Sequence of chain 1.A:
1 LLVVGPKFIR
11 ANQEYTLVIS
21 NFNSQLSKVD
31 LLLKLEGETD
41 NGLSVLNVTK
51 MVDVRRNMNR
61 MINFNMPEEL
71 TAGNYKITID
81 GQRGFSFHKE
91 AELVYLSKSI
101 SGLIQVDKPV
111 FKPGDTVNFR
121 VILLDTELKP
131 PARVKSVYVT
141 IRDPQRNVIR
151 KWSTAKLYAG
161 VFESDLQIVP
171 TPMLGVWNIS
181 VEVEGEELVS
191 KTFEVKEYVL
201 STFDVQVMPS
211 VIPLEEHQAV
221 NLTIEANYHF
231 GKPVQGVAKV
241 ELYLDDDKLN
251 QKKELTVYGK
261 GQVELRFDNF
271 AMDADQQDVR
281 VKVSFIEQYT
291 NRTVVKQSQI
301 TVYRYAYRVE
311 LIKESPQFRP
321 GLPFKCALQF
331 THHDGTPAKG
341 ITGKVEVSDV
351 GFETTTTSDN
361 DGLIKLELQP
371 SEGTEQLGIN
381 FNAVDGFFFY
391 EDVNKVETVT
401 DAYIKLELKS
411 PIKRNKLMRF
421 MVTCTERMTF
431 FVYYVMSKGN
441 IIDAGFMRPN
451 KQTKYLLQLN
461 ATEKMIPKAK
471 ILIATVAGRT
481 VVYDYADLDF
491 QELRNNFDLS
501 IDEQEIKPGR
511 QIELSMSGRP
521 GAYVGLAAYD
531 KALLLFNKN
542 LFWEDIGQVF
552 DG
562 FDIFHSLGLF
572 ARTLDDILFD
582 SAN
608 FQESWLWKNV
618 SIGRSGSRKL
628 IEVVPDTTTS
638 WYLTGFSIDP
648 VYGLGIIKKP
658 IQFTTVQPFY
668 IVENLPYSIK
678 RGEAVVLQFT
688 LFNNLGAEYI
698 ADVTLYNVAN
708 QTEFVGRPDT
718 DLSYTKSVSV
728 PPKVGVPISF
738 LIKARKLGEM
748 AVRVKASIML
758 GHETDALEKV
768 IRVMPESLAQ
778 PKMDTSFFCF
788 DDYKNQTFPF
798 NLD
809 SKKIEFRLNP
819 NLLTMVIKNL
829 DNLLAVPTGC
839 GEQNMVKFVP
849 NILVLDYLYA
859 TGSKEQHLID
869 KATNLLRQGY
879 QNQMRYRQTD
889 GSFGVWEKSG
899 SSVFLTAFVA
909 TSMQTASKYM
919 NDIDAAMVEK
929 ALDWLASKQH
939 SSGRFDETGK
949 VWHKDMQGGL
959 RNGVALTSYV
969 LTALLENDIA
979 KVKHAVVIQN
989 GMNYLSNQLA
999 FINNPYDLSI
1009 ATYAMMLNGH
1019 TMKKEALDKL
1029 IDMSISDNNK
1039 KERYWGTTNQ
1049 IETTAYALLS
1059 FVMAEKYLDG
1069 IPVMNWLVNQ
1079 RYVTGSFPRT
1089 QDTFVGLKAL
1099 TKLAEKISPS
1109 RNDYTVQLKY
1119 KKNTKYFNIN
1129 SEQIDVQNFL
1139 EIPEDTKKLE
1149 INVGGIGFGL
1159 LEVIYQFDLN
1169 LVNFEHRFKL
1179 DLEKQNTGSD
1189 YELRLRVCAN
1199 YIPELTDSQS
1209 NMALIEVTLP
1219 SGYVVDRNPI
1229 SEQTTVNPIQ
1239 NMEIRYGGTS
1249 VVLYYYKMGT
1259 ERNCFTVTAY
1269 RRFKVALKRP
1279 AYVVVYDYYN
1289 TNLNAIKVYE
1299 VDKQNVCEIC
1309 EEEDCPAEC

This small molecule binds to this protein.
Small molecule (SMILES): CC(=O)N[C@@H]1[C@@H](O)[C@H](O)[C@@H](CO)O[C@H]1O

Binding-site contacts:
Ligand atom C2 contacts residue ASN792 of chain 1.A at 2.5 Å.
Ligand atom O7 contacts residue ASN792 of chain 1.A at 3.8 Å.
Ligand atom N2 contacts residue TYR790 of chain 1.A at 4.4 Å.
Ligand atom C5 contacts residue ASN792 of chain 1.A at 3.6 Å.
Ligand atom C7 contacts residue ASN792 of chain 1.A at 3.9 Å.
Ligand atom C3 contacts residue ASN792 of chain 1.A at 3.8 Å.
Ligand atom C4 contacts residue ASN792 of chain 1.A at 4.2 Å.
Ligand atom N2 contacts residue ASN792 of chain 1.A at 3.4 Å (h-bond).
Ligand atom C8 contacts residue TYR790 of chain 1.A at 3.6 Å (hydrophobic).
Ligand atom O3 contacts residue ASN792 of chain 1.A at 4.4 Å.
Ligand atom C1 contacts residue ASN792 of chain 1.A at 1.4 Å.
Ligand atom O5 contacts residue ASN792 of chain 1.A at 2.3 Å (h-bond).
Ligand atom C7 contacts residue TYR790 of chain 1.A at 4.0 Å (hydrophobic).